Binding-site contacts:
Ligand atom O6 contacts residue GLU153 of chain 1.A at 4.1 Å.
Ligand atom C1 contacts residue GLU152 of chain 1.A at 3.7 Å.
Ligand atom C6 contacts residue GLU153 of chain 1.A at 3.9 Å.
Ligand atom O5 contacts residue ILE154 of chain 1.A at 3.4 Å (h-bond).
Ligand atom C5 contacts residue GLU153 of chain 1.A at 4.4 Å.
Ligand atom C3 contacts residue ASN173 of chain 1.A at 3.8 Å.
Ligand atom C4 contacts residue ASN173 of chain 1.A at 4.2 Å.
Ligand atom C1 contacts residue ASN173 of chain 1.A at 1.4 Å.
Ligand atom C8 contacts residue GLU152 of chain 1.A at 4.1 Å.
Ligand atom O4 contacts residue GLN212 of chain 1.A at 4.2 Å.
Ligand atom C6 contacts residue ILE154 of chain 1.A at 4.2 Å (hydrophobic).
Ligand atom C1 contacts residue GLU153 of chain 1.A at 4.1 Å.
Ligand atom N2 contacts residue GLU152 of chain 1.A at 4.5 Å.
Ligand atom C2 contacts residue ASN173 of chain 1.A at 2.5 Å.
Ligand atom O6 contacts residue LYS216 of chain 1.A at 3.6 Å.
Ligand atom O6 contacts residue GLN212 of chain 1.A at 4.3 Å.
Ligand atom O5 contacts residue GLU152 of chain 1.A at 3.9 Å.
Ligand atom N2 contacts residue ASN173 of chain 1.A at 2.9 Å (h-bond).
Ligand atom C7 contacts residue ASN173 of chain 1.A at 3.6 Å.
Ligand atom O7 contacts residue ASN173 of chain 1.A at 4.5 Å.
Ligand atom O5 contacts residue GLU153 of chain 1.A at 3.4 Å.
Ligand atom C5 contacts residue ILE154 of chain 1.A at 4.3 Å (hydrophobic).
Ligand atom C5 contacts residue ASN173 of chain 1.A at 3.6 Å.
Ligand atom O6 contacts residue ILE154 of chain 1.A at 3.6 Å.
Ligand atom C1 contacts residue GLN212 of chain 1.A at 4.1 Å.
Ligand atom C1 contacts residue ILE154 of chain 1.A at 4.1 Å (hydrophobic).
Ligand atom C8 contacts residue ASN173 of chain 1.A at 4.0 Å.
Ligand atom C2 contacts residue GLU152 of chain 1.A at 4.0 Å.
Ligand atom C5 contacts residue GLN212 of chain 1.A at 4.1 Å.
Ligand atom C3 contacts residue GLN212 of chain 1.A at 4.2 Å.
Ligand atom O5 contacts residue ASN173 of chain 1.A at 2.3 Å (h-bond).

The protein below binds the small molecule below.
Small molecule (SMILES): CC(=O)N[C@@H]1[C@@H](O)[C@H](O)[C@@H](CO)O[C@H]1O

Sequence of chain 1.A:
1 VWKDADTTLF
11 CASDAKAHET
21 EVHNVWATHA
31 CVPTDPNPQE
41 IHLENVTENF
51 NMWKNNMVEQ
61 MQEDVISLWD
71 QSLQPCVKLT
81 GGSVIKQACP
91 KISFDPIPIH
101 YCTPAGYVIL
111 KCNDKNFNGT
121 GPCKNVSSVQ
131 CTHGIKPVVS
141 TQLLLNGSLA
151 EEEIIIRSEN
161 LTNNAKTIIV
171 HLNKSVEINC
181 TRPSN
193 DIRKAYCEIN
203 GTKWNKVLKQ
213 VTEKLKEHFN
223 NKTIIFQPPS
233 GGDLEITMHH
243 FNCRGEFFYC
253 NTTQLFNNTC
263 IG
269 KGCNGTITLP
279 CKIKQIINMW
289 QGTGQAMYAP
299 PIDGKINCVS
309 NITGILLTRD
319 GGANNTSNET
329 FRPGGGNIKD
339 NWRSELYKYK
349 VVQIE